This small molecule binds to this protein.
Small molecule (SMILES): Nc1ncnc2c1ncn2[C@@H]1O[C@H](COO[C@@H]2C[C@@H](CO[P](=O)(O)O[C@H]3[C@@H](O)[C@H](n4cnc5c(N)ncnc54)O[C@@H]3COP(=O)=O)O[C@H]2n2ccc(=O)[nH]c2=O)[C@@H](OOP(O)OC[C@H]2O[C@@H](n3ccc(=O)[nH]c3=O)[C@H](O)[C@@H]2O)[C@H]1O.Op1oo1

Sequence of chain 35.D:
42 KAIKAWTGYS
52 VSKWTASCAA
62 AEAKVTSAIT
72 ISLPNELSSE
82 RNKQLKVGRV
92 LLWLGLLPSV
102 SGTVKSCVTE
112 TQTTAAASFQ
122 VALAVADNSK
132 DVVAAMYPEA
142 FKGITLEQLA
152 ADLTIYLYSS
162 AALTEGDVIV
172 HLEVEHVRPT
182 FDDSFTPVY

Sequence of chain 35.E:
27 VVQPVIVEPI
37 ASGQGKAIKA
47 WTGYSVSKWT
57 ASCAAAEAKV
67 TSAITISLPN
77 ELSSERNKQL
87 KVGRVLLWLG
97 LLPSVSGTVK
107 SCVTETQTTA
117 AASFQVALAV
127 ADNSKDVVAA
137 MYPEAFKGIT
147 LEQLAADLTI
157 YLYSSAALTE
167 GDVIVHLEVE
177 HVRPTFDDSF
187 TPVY

Binding-site contacts:
Ligand atom C6 contacts residue THR48 of chain 35.D at 4.2 Å.
Ligand atom C8 contacts residue TRP47 of chain 35.D at 3.8 Å (hydrophobic).
Ligand atom C5 contacts residue TRP47 of chain 35.D at 3.8 Å (hydrophobic).
Ligand atom O4' contacts residue TRP47 of chain 35.D at 4.1 Å.
Ligand atom N6 contacts residue THR48 of chain 35.D at 3.3 Å (h-bond).
Ligand atom C4 contacts residue TRP47 of chain 35.D at 3.9 Å (hydrophobic).
Ligand atom N1 contacts residue TRP47 of chain 35.D at 4.3 Å.
Ligand atom N7 contacts residue TRP47 of chain 35.D at 3.7 Å.
Ligand atom N9 contacts residue TRP47 of chain 35.D at 3.9 Å.
Ligand atom C2 contacts residue TRP47 of chain 35.D at 4.2 Å (hydrophobic).
Ligand atom N6 contacts residue TYR50 of chain 35.D at 4.2 Å.
Ligand atom C6 contacts residue TRP47 of chain 35.D at 3.9 Å (hydrophobic).
Ligand atom N6 contacts residue TRP47 of chain 35.D at 3.8 Å.
Ligand atom N1 contacts residue THR48 of chain 35.D at 4.0 Å.
Ligand atom N3 contacts residue TRP47 of chain 35.D at 4.1 Å.
Ligand atom OP2 contacts residue GLY49 of chain 35.E at 4.2 Å.
Ligand atom O4' contacts residue LYS143 of chain 35.D at 4.1 Å.
Ligand atom C1' contacts residue TRP47 of chain 35.D at 4.3 Å (hydrophobic).
Ligand atom C5' contacts residue VAL178 of chain 35.E at 4.5 Å (hydrophobic).
Ligand atom OP2 contacts residue VAL178 of chain 35.E at 4.5 Å.